Sequence of chain 1.A:
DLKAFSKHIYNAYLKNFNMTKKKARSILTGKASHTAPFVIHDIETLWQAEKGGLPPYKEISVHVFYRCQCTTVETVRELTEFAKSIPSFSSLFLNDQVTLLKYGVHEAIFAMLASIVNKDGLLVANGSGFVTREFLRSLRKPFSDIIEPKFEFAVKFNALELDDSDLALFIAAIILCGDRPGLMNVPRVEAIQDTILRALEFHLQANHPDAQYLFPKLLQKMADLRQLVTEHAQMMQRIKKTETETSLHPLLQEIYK

This small molecule binds to this protein.
Small molecule (SMILES): O=C(O)CCCCCOc1ccccc1CN(C(=O)c1ccc(-c2ccccc2F)cc1)C1CC1

Binding-site contacts:
Ligand atom C04 contacts residue MET248 of chain 1.A at 3.8 Å (hydrophobic).
Ligand atom C25 contacts residue ARG79 of chain 1.A at 3.7 Å.
Ligand atom C02 contacts residue HIS118 of chain 1.A at 3.4 Å.
Ligand atom C34 contacts residue ILE121 of chain 1.A at 3.8 Å (hydrophobic).
Ligand atom C02 contacts residue HIS244 of chain 1.A at 3.5 Å.
Ligand atom C35 contacts residue THR84 of chain 1.A at 3.5 Å.
Ligand atom C29 contacts residue VAL76 of chain 1.A at 3.8 Å (hydrophobic).
Ligand atom O03 contacts residue HIS244 of chain 1.A at 2.8 Å (h-bond).
Ligand atom C07 contacts residue CYS80 of chain 1.A at 3.7 Å (hydrophobic).
Ligand atom C16 contacts residue CYS80 of chain 1.A at 3.5 Å (hydrophobic).
Ligand atom C02 contacts residue MET248 of chain 1.A at 3.8 Å (hydrophobic).
Ligand atom C34 contacts residue THR83 of chain 1.A at 3.5 Å.
Ligand atom F30 contacts residue VAL76 of chain 1.A at 3.1 Å.
Ligand atom O03 contacts residue HIS118 of chain 1.A at 3.5 Å (h-bond).
Ligand atom C13 contacts residue LEU125 of chain 1.A at 3.5 Å (hydrophobic).
Ligand atom O01 contacts residue HIS118 of chain 1.A at 2.6 Å (h-bond).
Ligand atom C12 contacts residue LYS162 of chain 1.A at 3.5 Å.
Ligand atom C02 contacts residue TYR268 of chain 1.A at 3.5 Å (hydrophobic).
Ligand atom C05 contacts residue PHE77 of chain 1.A at 3.6 Å (hydrophobic).
Ligand atom O01 contacts residue THR84 of chain 1.A at 3.1 Å.
Ligand atom F30 contacts residue LEU148 of chain 1.A at 3.3 Å.
Ligand atom C32 contacts residue LEU134 of chain 1.A at 3.5 Å (hydrophobic).
Ligand atom O09 contacts residue CYS80 of chain 1.A at 3.6 Å.
Ligand atom O01 contacts residue TYR268 of chain 1.A at 3.7 Å.
Ligand atom C12 contacts residue ILE159 of chain 1.A at 3.6 Å (hydrophobic).
Ligand atom C23 contacts residue VAL136 of chain 1.A at 3.6 Å (hydrophobic).
Ligand atom C22 contacts residue ARG79 of chain 1.A at 3.8 Å.
Ligand atom O03 contacts residue MET248 of chain 1.A at 3.1 Å.
Ligand atom C35 contacts residue ILE121 of chain 1.A at 3.6 Å (hydrophobic).
Ligand atom O03 contacts residue TYR268 of chain 1.A at 2.5 Å (h-bond).
Ligand atom O19 contacts residue PGO1 of chain 1.E at 3.8 Å.
Ligand atom C04 contacts residue LEU264 of chain 1.A at 3.7 Å (hydrophobic).
Ligand atom C18 contacts residue THR83 of chain 1.A at 3.8 Å.
Ligand atom C21 contacts residue THR83 of chain 1.A at 3.1 Å.
Ligand atom C31 contacts residue VAL136 of chain 1.A at 3.8 Å (hydrophobic).
Ligand atom C05 contacts residue MET248 of chain 1.A at 3.8 Å (hydrophobic).
Ligand atom C34 contacts residue THR84 of chain 1.A at 3.8 Å.
Ligand atom O19 contacts residue THR83 of chain 1.A at 3.3 Å.
Ligand atom C27 contacts residue LEU50 of chain 1.A at 3.6 Å (hydrophobic).
Ligand atom C06 contacts residue HIS244 of chain 1.A at 3.8 Å.